Sequence of chain 1.F:
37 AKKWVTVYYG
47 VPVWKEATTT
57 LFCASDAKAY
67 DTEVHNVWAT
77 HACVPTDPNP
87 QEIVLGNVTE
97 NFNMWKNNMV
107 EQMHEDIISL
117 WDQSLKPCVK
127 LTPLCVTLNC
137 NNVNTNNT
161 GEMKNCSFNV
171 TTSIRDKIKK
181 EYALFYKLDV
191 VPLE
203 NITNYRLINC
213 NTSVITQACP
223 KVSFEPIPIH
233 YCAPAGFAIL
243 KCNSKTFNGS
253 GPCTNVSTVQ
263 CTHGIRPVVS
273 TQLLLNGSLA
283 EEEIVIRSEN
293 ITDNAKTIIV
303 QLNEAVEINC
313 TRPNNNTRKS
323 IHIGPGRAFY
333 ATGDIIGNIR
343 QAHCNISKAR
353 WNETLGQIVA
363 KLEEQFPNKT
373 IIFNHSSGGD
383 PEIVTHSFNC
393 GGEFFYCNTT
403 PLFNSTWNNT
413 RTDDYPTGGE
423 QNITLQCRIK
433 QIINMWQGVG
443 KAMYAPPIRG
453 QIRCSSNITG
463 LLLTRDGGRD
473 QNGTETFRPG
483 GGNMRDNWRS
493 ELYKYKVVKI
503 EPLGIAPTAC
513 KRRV

This small molecule binds to this protein.
Small molecule (SMILES): CC(=O)N[C@H]1[C@H](O[C@H]2[C@H](O)[C@@H](NC(C)=O)CO[C@@H]2CO)O[C@H](CO)[C@@H](O[C@@H]2O[C@H](CO)[C@@H](O)[C@H](O)[C@@H]2O)[C@@H]1O

Binding-site contacts:
Ligand atom C4 contacts residue ASN406 of chain 1.F at 4.3 Å.
Ligand atom C8 contacts residue LYS350 of chain 1.F at 3.4 Å.
Ligand atom C1 contacts residue TYR417 of chain 1.F at 4.2 Å (hydrophobic).
Ligand atom C8 contacts residue ASN406 of chain 1.F at 3.6 Å.
Ligand atom O6 contacts residue PRO403 of chain 1.F at 4.5 Å.
Ligand atom C1 contacts residue ASP416 of chain 1.F at 3.5 Å.
Ligand atom O7 contacts residue PRO418 of chain 1.F at 4.3 Å.
Ligand atom C1 contacts residue ASN406 of chain 1.F at 1.4 Å.
Ligand atom O3 contacts residue GLU422 of chain 1.F at 4.0 Å.
Ligand atom C8 contacts residue GLU422 of chain 1.F at 3.7 Å.
Ligand atom C8 contacts residue ASP416 of chain 1.F at 3.4 Å.
Ligand atom C2 contacts residue ASP416 of chain 1.F at 4.4 Å.
Ligand atom C3 contacts residue ASN406 of chain 1.F at 3.9 Å.
Ligand atom O7 contacts residue ASP416 of chain 1.F at 2.9 Å (salt-bridge).
Ligand atom C7 contacts residue ASN406 of chain 1.F at 3.3 Å.
Ligand atom N2 contacts residue ASP416 of chain 1.F at 4.2 Å.
Ligand atom O7 contacts residue GLU422 of chain 1.F at 4.1 Å.
Ligand atom O6 contacts residue TYR417 of chain 1.F at 4.0 Å.
Ligand atom N2 contacts residue ASN406 of chain 1.F at 2.9 Å (h-bond).
Ligand atom O7 contacts residue ASN406 of chain 1.F at 3.9 Å.
Ligand atom C5 contacts residue TYR417 of chain 1.F at 4.4 Å (hydrophobic).
Ligand atom O7 contacts residue GLY421 of chain 1.F at 3.8 Å.
Ligand atom O7 contacts residue LYS350 of chain 1.F at 3.1 Å (salt-bridge).
Ligand atom O5 contacts residue TYR417 of chain 1.F at 4.0 Å.
Ligand atom C5 contacts residue ASN406 of chain 1.F at 3.5 Å.
Ligand atom C7 contacts residue ASP416 of chain 1.F at 3.3 Å.
Ligand atom C2 contacts residue ASN406 of chain 1.F at 2.6 Å.
Ligand atom O6 contacts residue ILE425 of chain 1.F at 4.3 Å.
Ligand atom C6 contacts residue GLY420 of chain 1.F at 3.5 Å.
Ligand atom O3 contacts residue GLY421 of chain 1.F at 4.1 Å.
Ligand atom O5 contacts residue ASN406 of chain 1.F at 2.2 Å (h-bond).
Ligand atom O5 contacts residue PRO403 of chain 1.F at 4.4 Å.
Ligand atom O6 contacts residue GLY420 of chain 1.F at 3.4 Å (h-bond).
Ligand atom C7 contacts residue GLU422 of chain 1.F at 4.3 Å.
Ligand atom O6 contacts residue GLY421 of chain 1.F at 4.0 Å.
Ligand atom C7 contacts residue LYS350 of chain 1.F at 3.5 Å.